Sequence of chain 2.A:
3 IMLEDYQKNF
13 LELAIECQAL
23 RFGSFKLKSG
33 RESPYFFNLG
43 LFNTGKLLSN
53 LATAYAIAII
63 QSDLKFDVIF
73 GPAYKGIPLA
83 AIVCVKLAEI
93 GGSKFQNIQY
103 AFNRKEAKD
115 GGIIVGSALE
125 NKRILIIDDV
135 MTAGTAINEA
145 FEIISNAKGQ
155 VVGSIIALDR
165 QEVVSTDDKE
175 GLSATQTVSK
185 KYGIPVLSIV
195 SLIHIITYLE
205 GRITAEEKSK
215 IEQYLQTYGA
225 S

The small molecule below binds the protein below.
Small molecule (SMILES): O=P(O)(O)NP(=O)(O)O[C@H]1O[C@H](COP(=O)(O)O)[C@@H](O)[C@H]1O

Binding-site contacts:
Ligand atom P contacts residue THR136 of chain 1.A at 3.6 Å.
Ligand atom PB contacts residue MG1 of chain 1.B at 3.3 Å.
Ligand atom C3 contacts residue ASP133 of chain 1.A at 3.4 Å.
Ligand atom O3B contacts residue TYR76 of chain 1.A at 3.2 Å (h-bond).
Ligand atom O3P contacts residue ALA137 of chain 1.A at 3.3 Å (h-bond).
Ligand atom O2B contacts residue ARG106 of chain 2.A at 2.8 Å (salt-bridge).
Ligand atom C2 contacts residue ASP133 of chain 1.A at 2.9 Å.
Ligand atom O3B contacts residue MG1 of chain 1.B at 2.1 Å.
Ligand atom O3B contacts residue LYS77 of chain 1.A at 3.1 Å (salt-bridge).
Ligand atom O1P contacts residue ALA137 of chain 1.A at 3.4 Å (h-bond).
Ligand atom O3P contacts residue GLY138 of chain 1.A at 3.0 Å (h-bond).
Ligand atom PB contacts residue TYR76 of chain 1.A at 3.6 Å.
Ligand atom O5 contacts residue THR139 of chain 1.A at 3.7 Å.
Ligand atom O2P contacts residue THR139 of chain 1.A at 2.6 Å (h-bond).
Ligand atom O2 contacts residue MG1 of chain 1.B at 2.1 Å.
Ligand atom O2B contacts residue LYS110 of chain 2.A at 3.2 Å (salt-bridge).
Ligand atom C3 contacts residue MG1 of chain 1.B at 3.1 Å.
Ligand atom O2B contacts residue LYS77 of chain 1.A at 2.8 Å (salt-bridge).
Ligand atom O3 contacts residue ALA140 of chain 1.A at 3.3 Å.
Ligand atom O1B contacts residue ARG106 of chain 2.A at 2.7 Å (salt-bridge).
Ligand atom C2 contacts residue MG1 of chain 1.B at 2.9 Å.
Ligand atom PB contacts residue ARG106 of chain 2.A at 3.6 Å.
Ligand atom O3 contacts residue MG1 of chain 1.B at 2.3 Å.
Ligand atom O1B contacts residue TYR76 of chain 1.A at 2.9 Å (h-bond).
Ligand atom O2P contacts residue ALA137 of chain 1.A at 3.4 Å (h-bond).
Ligand atom C3 contacts residue ASP132 of chain 1.A at 3.3 Å.
Ligand atom C3 contacts residue VAL134 of chain 1.A at 3.6 Å (hydrophobic).
Ligand atom O1P contacts residue THR136 of chain 1.A at 3.1 Å.
Ligand atom PA contacts residue MG1 of chain 1.B at 3.5 Å.
Ligand atom N3A contacts residue MG1 of chain 1.B at 3.3 Å.
Ligand atom C5 contacts residue VAL134 of chain 1.A at 3.6 Å (hydrophobic).
Ligand atom O2P contacts residue GLY138 of chain 1.A at 3.3 Å (h-bond).
Ligand atom O3P contacts residue MET135 of chain 1.A at 3.5 Å.
Ligand atom O3P contacts residue THR136 of chain 1.A at 2.6 Å (h-bond).
Ligand atom C1 contacts residue MG1 of chain 1.B at 3.2 Å.
Ligand atom O2A contacts residue LYS110 of chain 2.A at 3.2 Å (salt-bridge).
Ligand atom O2 contacts residue ASP133 of chain 1.A at 2.7 Å (salt-bridge).
Ligand atom O1 contacts residue MG1 of chain 1.B at 2.3 Å.
Ligand atom O3 contacts residue ASP132 of chain 1.A at 2.5 Å (salt-bridge).
Ligand atom P contacts residue ALA137 of chain 1.A at 3.4 Å.

Sequence of chain 1.A:
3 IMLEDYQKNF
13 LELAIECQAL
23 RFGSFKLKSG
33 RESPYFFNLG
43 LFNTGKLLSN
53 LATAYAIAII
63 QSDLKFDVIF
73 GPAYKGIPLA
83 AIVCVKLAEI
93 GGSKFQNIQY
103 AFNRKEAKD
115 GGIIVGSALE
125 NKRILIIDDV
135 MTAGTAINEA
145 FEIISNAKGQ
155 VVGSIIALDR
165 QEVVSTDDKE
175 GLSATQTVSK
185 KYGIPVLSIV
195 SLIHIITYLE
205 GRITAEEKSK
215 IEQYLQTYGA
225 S